Binding-site contacts:
Ligand atom C7 contacts residue ALA61 of chain 1.A at 3.7 Å (hydrophobic).
Ligand atom N6 contacts residue LEU176 of chain 1.A at 3.5 Å.
Ligand atom N2 contacts residue GLU112 of chain 1.A at 3.7 Å.
Ligand atom C9 contacts residue VAL43 of chain 1.A at 4.0 Å (hydrophobic).
Ligand atom C19 contacts residue LYS115 of chain 1.A at 3.0 Å.
Ligand atom C14 contacts residue GLY36 of chain 1.A at 4.0 Å.
Ligand atom C7 contacts residue LEU176 of chain 1.A at 3.6 Å (hydrophobic).
Ligand atom C19 contacts residue GLY117 of chain 1.A at 3.8 Å.
Ligand atom N2 contacts residue LEU176 of chain 1.A at 3.5 Å.
Ligand atom C11 contacts residue LEU35 of chain 1.A at 3.8 Å (hydrophobic).
Ligand atom C6 contacts residue CYS114 of chain 1.A at 3.9 Å (hydrophobic).
Ligand atom C15 contacts residue CSO186 of chain 1.A at 3.9 Å.
Ligand atom C6 contacts residue PHE113 of chain 1.A at 4.0 Å (hydrophobic).
Ligand atom C10 contacts residue VAL43 of chain 1.A at 3.7 Å (hydrophobic).
Ligand atom N5 contacts residue CSO186 of chain 1.A at 3.8 Å.
Ligand atom O2 contacts residue LEU35 of chain 1.A at 3.9 Å.
Ligand atom C6 contacts residue ALA61 of chain 1.A at 3.6 Å (hydrophobic).
Ligand atom C18 contacts residue LEU35 of chain 1.A at 3.7 Å (hydrophobic).
Ligand atom C17 contacts residue LEU35 of chain 1.A at 3.8 Å (hydrophobic).
Ligand atom C17 contacts residue PHE113 of chain 1.A at 3.6 Å (hydrophobic).
Ligand atom C4 contacts residue CYS114 of chain 1.A at 3.4 Å (hydrophobic).
Ligand atom C3 contacts residue GLY117 of chain 1.A at 3.9 Å.
Ligand atom C17 contacts residue GLY117 of chain 1.A at 3.7 Å.
Ligand atom C5 contacts residue LEU176 of chain 1.A at 3.5 Å (hydrophobic).
Ligand atom C5 contacts residue CYS114 of chain 1.A at 3.9 Å (hydrophobic).
Ligand atom C6 contacts residue LEU176 of chain 1.A at 3.5 Å (hydrophobic).
Ligand atom C14 contacts residue LEU35 of chain 1.A at 3.8 Å (hydrophobic).
Ligand atom C18 contacts residue GLY117 of chain 1.A at 3.9 Å.
Ligand atom C10 contacts residue LEU35 of chain 1.A at 3.8 Å (hydrophobic).
Ligand atom C4 contacts residue GLY117 of chain 1.A at 3.8 Å.
Ligand atom N1 contacts residue CYS114 of chain 1.A at 2.8 Å (h-bond).
Ligand atom N2 contacts residue CYS114 of chain 1.A at 3.0 Å (h-bond).
Ligand atom C16 contacts residue CSO186 of chain 1.A at 3.5 Å.
Ligand atom N1 contacts residue PHE113 of chain 1.A at 3.6 Å.
Ligand atom C8 contacts residue LEU176 of chain 1.A at 3.6 Å (hydrophobic).
Ligand atom C17 contacts residue CYS114 of chain 1.A at 3.4 Å (hydrophobic).
Ligand atom C1 contacts residue ASN118 of chain 1.A at 3.8 Å.
Ligand atom N2 contacts residue PHE113 of chain 1.A at 3.7 Å.
Ligand atom N3 contacts residue VAL43 of chain 1.A at 3.8 Å.
Ligand atom C6 contacts residue GLU112 of chain 1.A at 3.1 Å.

Sequence of chain 1.A:
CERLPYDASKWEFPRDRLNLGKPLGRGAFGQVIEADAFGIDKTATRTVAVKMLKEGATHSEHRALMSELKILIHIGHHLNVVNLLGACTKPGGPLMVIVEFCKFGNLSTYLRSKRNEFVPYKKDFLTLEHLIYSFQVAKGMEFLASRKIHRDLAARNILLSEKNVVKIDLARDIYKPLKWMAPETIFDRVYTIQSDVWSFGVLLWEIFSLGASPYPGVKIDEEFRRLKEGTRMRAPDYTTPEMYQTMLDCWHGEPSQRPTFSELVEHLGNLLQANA

This small molecule binds to this protein.
Small molecule (SMILES): COc1cc(Nc2nccc(Nc3ccc4c(C)n[nH]c4c3)n2)cc(OC)c1OC